Binding-site contacts:
Ligand atom C7 contacts residue TYR303 of chain 1.A at 4.1 Å (hydrophobic).
Ligand atom O1 contacts residue HEM1 of chain 1.D at 3.2 Å.
Ligand atom CL1 contacts residue PHE299 of chain 1.A at 3.4 Å.
Ligand atom C7 contacts residue MET304 of chain 1.A at 4.0 Å (hydrophobic).
Ligand atom N1 contacts residue TRP302 of chain 1.A at 2.7 Å (h-bond).
Ligand atom O2 contacts residue GLU307 of chain 1.A at 3.4 Å.
Ligand atom CL1 contacts residue VAL282 of chain 1.A at 4.0 Å.
Ligand atom C1 contacts residue VAL282 of chain 1.A at 3.7 Å (hydrophobic).
Ligand atom C5 contacts residue PRO280 of chain 1.A at 4.0 Å (hydrophobic).
Ligand atom O2 contacts residue TYR303 of chain 1.A at 3.5 Å.
Ligand atom CL1 contacts residue ASN300 of chain 1.A at 3.8 Å.
Ligand atom N1 contacts residue MET304 of chain 1.A at 4.5 Å.
Ligand atom C4 contacts residue PRO280 of chain 1.A at 3.9 Å (hydrophobic).
Ligand atom O2 contacts residue MET304 of chain 1.A at 3.0 Å (h-bond).
Ligand atom C2 contacts residue HEM1 of chain 1.D at 3.4 Å.
Ligand atom CL1 contacts residue HEM1 of chain 1.D at 3.4 Å.
Ligand atom N1 contacts residue HEM1 of chain 1.D at 3.3 Å.
Ligand atom C6 contacts residue PRO280 of chain 1.A at 4.3 Å (hydrophobic).
Ligand atom C5 contacts residue GLY301 of chain 1.A at 3.8 Å.
Ligand atom N1 contacts residue PRO280 of chain 1.A at 3.7 Å.
Ligand atom C4 contacts residue HEM1 of chain 1.D at 3.4 Å.
Ligand atom C7 contacts residue TRP302 of chain 1.A at 3.6 Å (hydrophobic).
Ligand atom O1 contacts residue GLU307 of chain 1.A at 3.8 Å.
Ligand atom C6 contacts residue GLY301 of chain 1.A at 4.3 Å.
Ligand atom C3 contacts residue HEM1 of chain 1.D at 3.3 Å.
Ligand atom CL1 contacts residue PRO280 of chain 1.A at 4.3 Å.
Ligand atom C7 contacts residue GLU307 of chain 1.A at 4.0 Å.
Ligand atom C6 contacts residue HEM1 of chain 1.D at 3.7 Å.
Ligand atom CL1 contacts residue GLY301 of chain 1.A at 3.8 Å.
Ligand atom C5 contacts residue TRP302 of chain 1.A at 4.0 Å (hydrophobic).
Ligand atom O2 contacts residue TRP302 of chain 1.A at 3.8 Å.
Ligand atom C5 contacts residue HEM1 of chain 1.D at 3.3 Å.
Ligand atom C7 contacts residue HEM1 of chain 1.D at 3.4 Å.
Ligand atom C1 contacts residue HEM1 of chain 1.D at 3.7 Å.
Ligand atom C6 contacts residue VAL282 of chain 1.A at 4.3 Å (hydrophobic).
Ligand atom O2 contacts residue HEM1 of chain 1.D at 3.8 Å.
Ligand atom C7 contacts residue PRO280 of chain 1.A at 4.4 Å (hydrophobic).
Ligand atom N1 contacts residue TYR303 of chain 1.A at 4.0 Å.
Ligand atom C3 contacts residue PRO280 of chain 1.A at 4.4 Å (hydrophobic).
Ligand atom C4 contacts residue TRP302 of chain 1.A at 3.6 Å (hydrophobic).

The small molecule below binds the protein below.
Small molecule (SMILES): O=c1[nH]c2cc(Cl)ccc2o1

Sequence of chain 1.A:
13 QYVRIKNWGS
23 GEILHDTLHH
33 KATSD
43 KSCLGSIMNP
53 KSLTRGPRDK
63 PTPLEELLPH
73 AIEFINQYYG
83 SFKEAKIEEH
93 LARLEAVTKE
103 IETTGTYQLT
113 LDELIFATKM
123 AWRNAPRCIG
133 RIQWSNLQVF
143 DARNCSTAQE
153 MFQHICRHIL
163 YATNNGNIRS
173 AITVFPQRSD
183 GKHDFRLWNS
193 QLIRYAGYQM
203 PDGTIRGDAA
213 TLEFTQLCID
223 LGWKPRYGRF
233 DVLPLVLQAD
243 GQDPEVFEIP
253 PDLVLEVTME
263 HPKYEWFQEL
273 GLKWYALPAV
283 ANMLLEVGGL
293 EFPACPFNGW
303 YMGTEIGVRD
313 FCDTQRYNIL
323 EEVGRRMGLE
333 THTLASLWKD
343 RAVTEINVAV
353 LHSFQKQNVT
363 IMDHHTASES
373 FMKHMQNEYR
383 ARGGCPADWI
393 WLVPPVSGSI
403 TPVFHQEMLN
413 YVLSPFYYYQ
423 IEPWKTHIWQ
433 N